The small molecule below binds the protein below.
Small molecule (SMILES): CC[C@H](C)[C@H](NC(=O)[C@H](CO)NC(=O)[C@H](CCCN=C(N)N)NC(=O)[C@@H](NC(=O)[C@@H]1CCCN1C(=O)[C@@H]1CCCN1C(=O)[C@H](C)N)C(C)C)C(=O)N[C@H](C=O)Cc1ccc(O)cc1

Binding-site contacts:
Ligand atom O contacts residue HIS277 of chain 8.U at 3.4 Å.
Ligand atom CG2 contacts residue HIS277 of chain 8.U at 3.3 Å.
Ligand atom O contacts residue THR235 of chain 8.U at 3.0 Å (h-bond).
Ligand atom CG2 contacts residue ASN281 of chain 8.U at 3.6 Å.
Ligand atom O contacts residue ASN281 of chain 8.U at 2.6 Å (h-bond).
Ligand atom CD contacts residue TYR273 of chain 8.U at 3.3 Å (hydrophobic).
Ligand atom CB contacts residue ASP233 of chain 8.U at 3.0 Å.
Ligand atom C contacts residue THR235 of chain 8.U at 3.6 Å.
Ligand atom CA contacts residue ASN227 of chain 8.U at 3.7 Å.
Ligand atom CB contacts residue LEU286 of chain 8.U at 3.9 Å (hydrophobic).
Ligand atom O contacts residue LYS234 of chain 8.U at 3.6 Å.
Ligand atom CG2 contacts residue PHE278 of chain 8.U at 3.7 Å (hydrophobic).
Ligand atom N contacts residue TYR273 of chain 8.U at 3.9 Å.
Ligand atom O contacts residue ASN227 of chain 8.U at 3.6 Å.
Ligand atom CG contacts residue HIS277 of chain 8.U at 3.8 Å.
Ligand atom CG1 contacts residue VAL280 of chain 8.U at 4.0 Å (hydrophobic).
Ligand atom O contacts residue TYR94 of chain 8.U at 2.9 Å.
Ligand atom CG2 contacts residue GLU236 of chain 8.U at 3.3 Å.
Ligand atom CD1 contacts residue TYR94 of chain 8.U at 3.5 Å (hydrophobic).
Ligand atom N contacts residue THR235 of chain 8.U at 3.5 Å (h-bond).
Ligand atom O contacts residue THR235 of chain 8.U at 3.1 Å (h-bond).
Ligand atom CG contacts residue LYS234 of chain 8.U at 3.3 Å.
Ligand atom C contacts residue TYR94 of chain 8.U at 4.0 Å (hydrophobic).
Ligand atom C contacts residue THR235 of chain 8.U at 3.6 Å.
Ligand atom CG2 contacts residue LEU286 of chain 8.U at 3.7 Å (hydrophobic).
Ligand atom CD contacts residue HIS277 of chain 8.U at 3.9 Å.
Ligand atom CD1 contacts residue TYR91 of chain 8.U at 3.9 Å (hydrophobic).
Ligand atom CG contacts residue ASP233 of chain 8.U at 3.0 Å.
Ligand atom CB contacts residue HIS277 of chain 8.U at 3.7 Å.
Ligand atom C contacts residue ASN281 of chain 8.U at 3.8 Å.
Ligand atom C contacts residue LEU286 of chain 8.U at 3.8 Å (hydrophobic).
Ligand atom CG contacts residue TYR273 of chain 8.U at 3.6 Å (hydrophobic).
Ligand atom O contacts residue LEU286 of chain 8.U at 3.2 Å.
Ligand atom N contacts residue THR235 of chain 8.U at 3.9 Å.
Ligand atom C contacts residue ASN227 of chain 8.U at 3.5 Å.
Ligand atom CB contacts residue TYR238 of chain 8.U at 3.6 Å (hydrophobic).
Ligand atom CG1 contacts residue TYR94 of chain 8.U at 3.8 Å (hydrophobic).
Ligand atom CA contacts residue THR235 of chain 8.U at 3.6 Å.
Ligand atom N contacts residue ASN227 of chain 8.U at 3.0 Å (h-bond).
Ligand atom C contacts residue THR235 of chain 8.U at 3.6 Å.

Sequence of chain 8.U:
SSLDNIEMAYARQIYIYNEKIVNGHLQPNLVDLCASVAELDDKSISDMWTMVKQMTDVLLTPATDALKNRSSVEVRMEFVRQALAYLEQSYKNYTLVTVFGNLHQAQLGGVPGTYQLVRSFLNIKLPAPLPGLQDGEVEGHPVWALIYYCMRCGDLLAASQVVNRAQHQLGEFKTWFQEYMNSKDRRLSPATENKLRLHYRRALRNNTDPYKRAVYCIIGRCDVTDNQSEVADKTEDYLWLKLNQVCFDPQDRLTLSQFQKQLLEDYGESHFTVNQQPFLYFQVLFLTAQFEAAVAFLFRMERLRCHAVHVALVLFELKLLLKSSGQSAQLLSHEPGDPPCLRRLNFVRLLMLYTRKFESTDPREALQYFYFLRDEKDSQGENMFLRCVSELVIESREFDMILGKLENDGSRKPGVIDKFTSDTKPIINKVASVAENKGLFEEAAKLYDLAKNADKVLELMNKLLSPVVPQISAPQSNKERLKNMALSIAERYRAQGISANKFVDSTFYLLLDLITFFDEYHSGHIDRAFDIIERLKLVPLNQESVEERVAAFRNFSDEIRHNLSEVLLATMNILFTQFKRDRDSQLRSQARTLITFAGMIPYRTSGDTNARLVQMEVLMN